A small-molecule ligand and the protein it binds are described below.
Small molecule (SMILES): CC(=O)OP(=O)(O)O

Binding-site contacts:
Ligand atom O3P contacts residue GLU281 of chain 1.B at 2.8 Å (salt-bridge).
Ligand atom C1 contacts residue ARG69 of chain 1.B at 4.1 Å.
Ligand atom O3P contacts residue ILE250 of chain 1.B at 3.8 Å.
Ligand atom P contacts residue HIS268 of chain 1.B at 3.7 Å.
Ligand atom O2 contacts residue ARG69 of chain 1.B at 4.5 Å.
Ligand atom O1 contacts residue ARG69 of chain 1.B at 3.1 Å (salt-bridge).
Ligand atom O2P contacts residue ASP115 of chain 1.B at 3.8 Å.
Ligand atom O3P contacts residue ARG69 of chain 1.B at 2.9 Å (salt-bridge).
Ligand atom O1P contacts residue HIS119 of chain 1.B at 2.6 Å (h-bond).
Ligand atom O2 contacts residue HIS268 of chain 1.B at 3.8 Å.
Ligand atom O1P contacts residue ARG69 of chain 1.B at 3.0 Å (salt-bridge).
Ligand atom O1P contacts residue PHE99 of chain 1.D at 3.7 Å.
Ligand atom P contacts residue ARG69 of chain 1.B at 3.8 Å.
Ligand atom C1 contacts residue PHE66 of chain 1.B at 4.5 Å (hydrophobic).
Ligand atom O2P contacts residue ALA251 of chain 1.B at 4.4 Å.
Ligand atom O3P contacts residue HIS119 of chain 1.B at 4.4 Å.
Ligand atom O2P contacts residue HIS268 of chain 1.B at 2.5 Å (h-bond).
Ligand atom P contacts residue GLU281 of chain 1.B at 3.5 Å.
Ligand atom O2P contacts residue HIS119 of chain 1.B at 4.0 Å.
Ligand atom O2 contacts residue GLU281 of chain 1.B at 4.5 Å.
Ligand atom C1M contacts residue PHE66 of chain 1.B at 4.2 Å (hydrophobic).
Ligand atom O1P contacts residue HIS268 of chain 1.B at 4.4 Å.
Ligand atom C1M contacts residue LEU265 of chain 1.B at 4.4 Å (hydrophobic).
Ligand atom P contacts residue HIS119 of chain 1.B at 3.8 Å.
Ligand atom O2P contacts residue GLU281 of chain 1.B at 2.6 Å (salt-bridge).
Ligand atom O3P contacts residue GLN113 of chain 1.B at 4.3 Å.
Ligand atom O2 contacts residue ALA251 of chain 1.B at 4.4 Å.

Sequence of chain 1.B:
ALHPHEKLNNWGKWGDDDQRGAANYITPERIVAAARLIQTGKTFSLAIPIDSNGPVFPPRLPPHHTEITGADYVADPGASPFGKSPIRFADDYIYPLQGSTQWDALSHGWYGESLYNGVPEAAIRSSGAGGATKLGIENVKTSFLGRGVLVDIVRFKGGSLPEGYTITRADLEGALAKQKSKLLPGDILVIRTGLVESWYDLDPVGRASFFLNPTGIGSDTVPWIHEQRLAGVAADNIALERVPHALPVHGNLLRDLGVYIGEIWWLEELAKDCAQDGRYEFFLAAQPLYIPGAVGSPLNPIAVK

Sequence of chain 1.D:
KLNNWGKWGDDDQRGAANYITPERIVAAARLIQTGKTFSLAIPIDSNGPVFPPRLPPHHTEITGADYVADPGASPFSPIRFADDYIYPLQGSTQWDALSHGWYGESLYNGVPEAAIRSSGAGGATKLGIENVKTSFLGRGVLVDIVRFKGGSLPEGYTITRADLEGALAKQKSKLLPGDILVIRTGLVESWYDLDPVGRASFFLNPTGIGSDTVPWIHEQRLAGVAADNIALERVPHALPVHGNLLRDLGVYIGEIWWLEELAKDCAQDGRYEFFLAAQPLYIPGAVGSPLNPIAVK